Binding-site contacts:
Ligand atom O7 contacts residue ASN343 of chain 1.C at 4.4 Å.
Ligand atom C8 contacts residue PHE342 of chain 1.C at 3.8 Å (hydrophobic).
Ligand atom C7 contacts residue ASN343 of chain 1.C at 3.9 Å.
Ligand atom C2 contacts residue ASN343 of chain 1.C at 2.5 Å.
Ligand atom C8 contacts residue PHE338 of chain 1.C at 3.4 Å (hydrophobic).
Ligand atom C3 contacts residue ASN343 of chain 1.C at 3.8 Å.
Ligand atom O5 contacts residue ASN343 of chain 1.C at 2.4 Å (h-bond).
Ligand atom C7 contacts residue GLY339 of chain 1.C at 3.9 Å.
Ligand atom N2 contacts residue ASN343 of chain 1.C at 2.9 Å (h-bond).
Ligand atom C8 contacts residue GLY339 of chain 1.C at 3.8 Å.
Ligand atom C7 contacts residue PHE338 of chain 1.C at 4.5 Å (hydrophobic).
Ligand atom C4 contacts residue ASN343 of chain 1.C at 4.2 Å.
Ligand atom O7 contacts residue GLY339 of chain 1.C at 4.0 Å.
Ligand atom C1 contacts residue ASN343 of chain 1.C at 1.4 Å.
Ligand atom C5 contacts residue ASN343 of chain 1.C at 3.6 Å.

Sequence of chain 1.C:
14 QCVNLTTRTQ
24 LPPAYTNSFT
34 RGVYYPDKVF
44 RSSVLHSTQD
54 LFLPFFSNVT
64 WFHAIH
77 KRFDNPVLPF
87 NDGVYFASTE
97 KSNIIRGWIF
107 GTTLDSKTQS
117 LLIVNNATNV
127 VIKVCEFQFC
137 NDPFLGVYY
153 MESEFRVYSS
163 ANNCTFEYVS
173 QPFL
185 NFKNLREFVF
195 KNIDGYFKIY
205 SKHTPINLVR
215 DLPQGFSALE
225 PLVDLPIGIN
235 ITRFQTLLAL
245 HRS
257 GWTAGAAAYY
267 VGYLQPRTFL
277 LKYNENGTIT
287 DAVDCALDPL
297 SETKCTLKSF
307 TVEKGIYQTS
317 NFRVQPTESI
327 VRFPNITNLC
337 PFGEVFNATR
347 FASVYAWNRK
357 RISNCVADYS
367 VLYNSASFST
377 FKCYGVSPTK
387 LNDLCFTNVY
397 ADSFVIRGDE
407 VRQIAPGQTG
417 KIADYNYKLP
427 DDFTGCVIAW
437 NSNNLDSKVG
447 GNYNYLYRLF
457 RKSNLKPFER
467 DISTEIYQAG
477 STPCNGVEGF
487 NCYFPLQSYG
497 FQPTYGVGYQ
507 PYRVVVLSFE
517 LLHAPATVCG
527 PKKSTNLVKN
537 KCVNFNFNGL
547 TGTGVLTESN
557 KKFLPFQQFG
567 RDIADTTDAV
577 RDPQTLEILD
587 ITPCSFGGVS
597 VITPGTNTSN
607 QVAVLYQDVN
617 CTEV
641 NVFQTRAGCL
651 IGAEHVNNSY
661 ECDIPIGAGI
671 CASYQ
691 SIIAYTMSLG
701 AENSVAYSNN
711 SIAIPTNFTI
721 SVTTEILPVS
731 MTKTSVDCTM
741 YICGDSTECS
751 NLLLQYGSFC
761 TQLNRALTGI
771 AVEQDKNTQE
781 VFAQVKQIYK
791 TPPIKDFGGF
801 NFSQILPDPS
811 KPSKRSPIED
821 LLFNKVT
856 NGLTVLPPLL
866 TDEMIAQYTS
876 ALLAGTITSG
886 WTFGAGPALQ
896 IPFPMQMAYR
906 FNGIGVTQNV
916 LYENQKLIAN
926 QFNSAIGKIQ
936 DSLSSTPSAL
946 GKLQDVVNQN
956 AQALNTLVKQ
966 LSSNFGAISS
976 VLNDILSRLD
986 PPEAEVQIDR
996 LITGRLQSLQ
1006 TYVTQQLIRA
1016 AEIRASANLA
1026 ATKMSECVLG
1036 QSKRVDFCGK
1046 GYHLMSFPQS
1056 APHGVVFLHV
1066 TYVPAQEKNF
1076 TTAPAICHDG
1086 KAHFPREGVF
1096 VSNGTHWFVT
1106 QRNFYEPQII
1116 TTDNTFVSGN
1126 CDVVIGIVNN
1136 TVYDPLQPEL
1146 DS

This protein binds this small molecule.
Small molecule (SMILES): CC(=O)N[C@@H]1[C@@H](O)[C@H](O)[C@@H](CO)O[C@H]1O